Binding-site contacts:
Ligand atom C7 contacts residue ASN62 of chain 1.E at 3.7 Å.
Ligand atom N2 contacts residue ASN62 of chain 1.E at 2.9 Å (h-bond).
Ligand atom O3 contacts residue PRO59 of chain 1.E at 3.8 Å.
Ligand atom O5 contacts residue ASN62 of chain 1.E at 2.4 Å (h-bond).
Ligand atom N2 contacts residue PRO60 of chain 1.E at 2.9 Å (h-bond).
Ligand atom C8 contacts residue ASN62 of chain 1.E at 4.1 Å.
Ligand atom C5 contacts residue ASN62 of chain 1.E at 3.7 Å.
Ligand atom O7 contacts residue PRO60 of chain 1.E at 3.0 Å (h-bond).
Ligand atom C1 contacts residue ASN62 of chain 1.E at 1.4 Å.
Ligand atom O7 contacts residue PRO59 of chain 1.E at 3.8 Å.
Ligand atom C2 contacts residue ASN62 of chain 1.E at 2.5 Å.
Ligand atom C7 contacts residue PRO59 of chain 1.E at 4.2 Å (hydrophobic).
Ligand atom N2 contacts residue PRO59 of chain 1.E at 4.2 Å.
Ligand atom C4 contacts residue ASN62 of chain 1.E at 4.3 Å.
Ligand atom C3 contacts residue ASN62 of chain 1.E at 3.8 Å.
Ligand atom O7 contacts residue ASN55 of chain 1.E at 3.9 Å.
Ligand atom C2 contacts residue PRO60 of chain 1.E at 4.1 Å (hydrophobic).
Ligand atom O7 contacts residue VAL61 of chain 1.E at 4.5 Å.
Ligand atom C1 contacts residue PRO60 of chain 1.E at 4.4 Å (hydrophobic).
Ligand atom C7 contacts residue PRO60 of chain 1.E at 3.3 Å (hydrophobic).

Sequence of chain 1.E:
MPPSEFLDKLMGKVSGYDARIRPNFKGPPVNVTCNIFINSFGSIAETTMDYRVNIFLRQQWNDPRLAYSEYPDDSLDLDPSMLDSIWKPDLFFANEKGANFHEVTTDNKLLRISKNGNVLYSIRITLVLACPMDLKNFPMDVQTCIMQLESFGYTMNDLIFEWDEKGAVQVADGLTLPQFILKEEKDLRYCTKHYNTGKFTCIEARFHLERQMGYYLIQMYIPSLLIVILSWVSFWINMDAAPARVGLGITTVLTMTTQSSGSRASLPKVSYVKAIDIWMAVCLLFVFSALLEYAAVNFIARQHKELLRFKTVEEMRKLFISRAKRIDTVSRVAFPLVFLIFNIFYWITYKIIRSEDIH

A protein and the small-molecule ligand that binds it are described below.
Small molecule (SMILES): CC(=O)N[C@@H]1[C@@H](O)[C@H](O)[C@@H](CO)O[C@H]1O